Sequence of chain 1.A:
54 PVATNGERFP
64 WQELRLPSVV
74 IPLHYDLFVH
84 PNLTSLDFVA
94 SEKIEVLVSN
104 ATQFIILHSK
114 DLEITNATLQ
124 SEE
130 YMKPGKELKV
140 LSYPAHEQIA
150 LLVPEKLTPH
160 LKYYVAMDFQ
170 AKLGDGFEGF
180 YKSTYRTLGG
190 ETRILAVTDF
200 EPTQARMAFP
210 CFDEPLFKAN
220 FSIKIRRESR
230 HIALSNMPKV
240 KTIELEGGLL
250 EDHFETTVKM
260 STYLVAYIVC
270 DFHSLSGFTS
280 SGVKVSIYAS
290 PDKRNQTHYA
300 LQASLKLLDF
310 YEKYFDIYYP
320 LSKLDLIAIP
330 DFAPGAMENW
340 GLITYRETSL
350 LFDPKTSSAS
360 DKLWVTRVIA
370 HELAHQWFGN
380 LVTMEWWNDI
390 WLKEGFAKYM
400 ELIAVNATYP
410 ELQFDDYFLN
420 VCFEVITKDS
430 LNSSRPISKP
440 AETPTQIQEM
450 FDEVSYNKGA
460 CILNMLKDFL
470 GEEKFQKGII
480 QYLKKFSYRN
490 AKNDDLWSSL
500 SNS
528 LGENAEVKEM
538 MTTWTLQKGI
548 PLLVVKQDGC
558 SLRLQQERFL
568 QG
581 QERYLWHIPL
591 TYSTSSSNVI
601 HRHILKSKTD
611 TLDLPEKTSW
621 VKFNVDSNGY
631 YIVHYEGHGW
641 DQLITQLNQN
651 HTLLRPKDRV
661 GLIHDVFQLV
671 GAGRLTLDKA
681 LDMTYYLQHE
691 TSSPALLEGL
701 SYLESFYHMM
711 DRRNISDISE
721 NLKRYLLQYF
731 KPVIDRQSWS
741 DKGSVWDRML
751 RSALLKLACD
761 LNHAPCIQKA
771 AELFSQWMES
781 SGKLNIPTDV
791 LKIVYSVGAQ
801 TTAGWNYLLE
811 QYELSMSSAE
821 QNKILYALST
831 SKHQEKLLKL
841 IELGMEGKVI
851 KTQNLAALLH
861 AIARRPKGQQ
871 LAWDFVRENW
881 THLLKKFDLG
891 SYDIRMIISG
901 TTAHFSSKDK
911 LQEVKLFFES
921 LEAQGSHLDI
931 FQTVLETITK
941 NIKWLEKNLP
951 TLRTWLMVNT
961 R

This small molecule binds to this protein.
Small molecule (SMILES): CC(=O)N[C@H]1[C@H](O[C@H]2[C@H](O)[C@@H](NC(C)=O)CO[C@@H]2CO)O[C@H](CO)[C@@H](O)[C@@H]1O

Binding-site contacts:
Ligand atom C3 contacts residue ASN219 of chain 1.A at 3.7 Å.
Ligand atom C1 contacts residue ASN219 of chain 1.A at 1.4 Å.
Ligand atom C5 contacts residue LYS258 of chain 1.A at 3.9 Å.
Ligand atom O5 contacts residue THR256 of chain 1.A at 4.1 Å.
Ligand atom C6 contacts residue VAL257 of chain 1.A at 4.0 Å (hydrophobic).
Ligand atom O7 contacts residue ASN219 of chain 1.A at 3.6 Å (h-bond).
Ligand atom C1 contacts residue VAL257 of chain 1.A at 4.5 Å (hydrophobic).
Ligand atom N2 contacts residue ASN219 of chain 1.A at 2.9 Å (h-bond).
Ligand atom O5 contacts residue LYS258 of chain 1.A at 3.4 Å (salt-bridge).
Ligand atom C8 contacts residue HIS77 of chain 1.A at 3.6 Å.
Ligand atom C1 contacts residue THR256 of chain 1.A at 4.0 Å.
Ligand atom O5 contacts residue VAL257 of chain 1.A at 3.6 Å.
Ligand atom C6 contacts residue TYR487 of chain 1.A at 4.4 Å (hydrophobic).
Ligand atom O7 contacts residue THR255 of chain 1.A at 4.0 Å.
Ligand atom O6 contacts residue VAL257 of chain 1.A at 3.8 Å.
Ligand atom O6 contacts residue TYR487 of chain 1.A at 3.6 Å.
Ligand atom C4 contacts residue ASN219 of chain 1.A at 4.0 Å.
Ligand atom O6 contacts residue LYS258 of chain 1.A at 2.9 Å.
Ligand atom C7 contacts residue ASN219 of chain 1.A at 3.2 Å.
Ligand atom C5 contacts residue VAL257 of chain 1.A at 4.4 Å (hydrophobic).
Ligand atom C8 contacts residue ASN219 of chain 1.A at 3.8 Å.
Ligand atom C5 contacts residue ASN219 of chain 1.A at 3.6 Å.
Ligand atom C2 contacts residue ASN219 of chain 1.A at 2.3 Å.
Ligand atom C6 contacts residue LYS258 of chain 1.A at 3.9 Å.
Ligand atom C1 contacts residue LYS258 of chain 1.A at 3.6 Å.
Ligand atom O5 contacts residue ASN219 of chain 1.A at 2.4 Å (h-bond).